The protein below binds the small molecule below.
Small molecule (SMILES): CC(=O)N[C@H]1[C@H](O[C@H]2[C@H](O)[C@@H](NC(C)=O)CO[C@@H]2CO)O[C@H](CO)[C@@H](O)[C@@H]1O

Sequence of chain 1.A:
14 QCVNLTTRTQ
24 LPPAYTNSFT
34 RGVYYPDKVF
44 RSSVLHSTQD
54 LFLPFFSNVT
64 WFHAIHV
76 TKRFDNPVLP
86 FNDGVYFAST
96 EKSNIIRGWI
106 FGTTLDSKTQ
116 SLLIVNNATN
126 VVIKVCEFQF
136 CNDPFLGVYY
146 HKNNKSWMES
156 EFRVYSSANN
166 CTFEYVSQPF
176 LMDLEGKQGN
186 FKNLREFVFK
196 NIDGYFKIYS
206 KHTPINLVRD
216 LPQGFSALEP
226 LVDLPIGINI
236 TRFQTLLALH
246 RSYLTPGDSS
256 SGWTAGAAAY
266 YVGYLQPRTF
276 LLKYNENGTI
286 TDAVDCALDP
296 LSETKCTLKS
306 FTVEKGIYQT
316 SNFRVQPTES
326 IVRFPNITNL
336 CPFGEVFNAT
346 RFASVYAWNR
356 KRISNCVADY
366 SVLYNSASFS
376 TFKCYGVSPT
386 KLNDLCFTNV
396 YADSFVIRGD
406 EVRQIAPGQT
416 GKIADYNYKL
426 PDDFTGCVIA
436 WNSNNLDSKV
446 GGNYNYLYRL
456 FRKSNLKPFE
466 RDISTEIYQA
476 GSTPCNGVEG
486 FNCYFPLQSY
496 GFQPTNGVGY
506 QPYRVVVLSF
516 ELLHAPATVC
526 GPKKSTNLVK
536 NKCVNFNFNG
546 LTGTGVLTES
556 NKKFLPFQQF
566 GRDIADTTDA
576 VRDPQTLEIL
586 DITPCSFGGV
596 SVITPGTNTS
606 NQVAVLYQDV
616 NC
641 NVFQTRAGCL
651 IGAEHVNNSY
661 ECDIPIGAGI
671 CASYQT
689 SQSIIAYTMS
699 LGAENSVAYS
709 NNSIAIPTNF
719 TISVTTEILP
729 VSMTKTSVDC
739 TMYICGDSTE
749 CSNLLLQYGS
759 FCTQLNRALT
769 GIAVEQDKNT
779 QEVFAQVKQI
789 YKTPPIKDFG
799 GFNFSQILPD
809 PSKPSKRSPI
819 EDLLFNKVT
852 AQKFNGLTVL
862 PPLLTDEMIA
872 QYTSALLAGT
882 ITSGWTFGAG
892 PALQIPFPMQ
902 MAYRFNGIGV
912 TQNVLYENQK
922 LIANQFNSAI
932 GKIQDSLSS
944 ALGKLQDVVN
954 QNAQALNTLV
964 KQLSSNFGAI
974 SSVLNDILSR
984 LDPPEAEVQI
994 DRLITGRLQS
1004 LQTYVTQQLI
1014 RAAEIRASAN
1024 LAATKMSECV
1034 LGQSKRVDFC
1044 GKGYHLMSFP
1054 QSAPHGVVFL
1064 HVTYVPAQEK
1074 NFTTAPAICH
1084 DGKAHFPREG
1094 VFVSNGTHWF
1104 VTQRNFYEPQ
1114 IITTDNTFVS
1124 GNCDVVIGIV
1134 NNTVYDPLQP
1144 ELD

Binding-site contacts:
Ligand atom C5 contacts residue GLN926 of chain 1.A at 3.8 Å.
Ligand atom O5 contacts residue ASN717 of chain 1.A at 2.4 Å (h-bond).
Ligand atom C3 contacts residue ASN717 of chain 1.A at 3.8 Å.
Ligand atom O7 contacts residue ASN717 of chain 1.A at 3.4 Å (h-bond).
Ligand atom C7 contacts residue ASN717 of chain 1.A at 3.3 Å.
Ligand atom O5 contacts residue GLN926 of chain 1.A at 4.1 Å.
Ligand atom N2 contacts residue ASN717 of chain 1.A at 2.9 Å (h-bond).
Ligand atom O7 contacts residue LEU922 of chain 1.A at 4.5 Å.
Ligand atom C6 contacts residue GLN926 of chain 1.A at 4.0 Å.
Ligand atom C2 contacts residue ASN717 of chain 1.A at 2.5 Å.
Ligand atom O7 contacts residue ASN925 of chain 1.A at 4.4 Å.
Ligand atom C4 contacts residue LEU922 of chain 1.A at 4.3 Å (hydrophobic).
Ligand atom C3 contacts residue LEU922 of chain 1.A at 3.7 Å (hydrophobic).
Ligand atom O7 contacts residue GLN1071 of chain 1.A at 3.5 Å (h-bond).
Ligand atom C8 contacts residue ASN717 of chain 1.A at 4.3 Å.
Ligand atom C5 contacts residue ASN717 of chain 1.A at 3.7 Å.
Ligand atom O4 contacts residue LEU922 of chain 1.A at 3.9 Å.
Ligand atom C4 contacts residue ASN717 of chain 1.A at 4.2 Å.
Ligand atom C1 contacts residue ASN717 of chain 1.A at 1.4 Å.
Ligand atom O3 contacts residue LEU922 of chain 1.A at 4.2 Å.